Sequence of chain 1.I:
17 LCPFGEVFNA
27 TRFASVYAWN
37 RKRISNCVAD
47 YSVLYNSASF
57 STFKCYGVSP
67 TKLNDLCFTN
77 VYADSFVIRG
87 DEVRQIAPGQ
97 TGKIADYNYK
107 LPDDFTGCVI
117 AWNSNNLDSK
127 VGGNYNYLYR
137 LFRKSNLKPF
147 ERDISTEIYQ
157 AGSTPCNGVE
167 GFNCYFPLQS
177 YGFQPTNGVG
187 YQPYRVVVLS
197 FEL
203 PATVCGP

This protein binds this small molecule.
Small molecule (SMILES): CC(=O)N[C@H]1[C@H](O[C@H]2[C@H](O)[C@@H](NC(C)=O)CO[C@@H]2CO)O[C@H](CO)[C@@H](O)[C@@H]1O

Binding-site contacts:
Ligand atom C7 contacts residue GLY21 of chain 1.I at 4.5 Å.
Ligand atom O7 contacts residue ASN25 of chain 1.I at 3.5 Å (h-bond).
Ligand atom O6 contacts residue VAL49 of chain 1.I at 3.9 Å.
Ligand atom C2 contacts residue ASN25 of chain 1.I at 2.5 Å.
Ligand atom O7 contacts residue GLY21 of chain 1.I at 3.5 Å.
Ligand atom C8 contacts residue LEU50 of chain 1.I at 3.5 Å (hydrophobic).
Ligand atom C8 contacts residue VAL49 of chain 1.I at 3.8 Å (hydrophobic).
Ligand atom C8 contacts residue PHE24 of chain 1.I at 4.0 Å (hydrophobic).
Ligand atom C2 contacts residue VAL49 of chain 1.I at 4.4 Å (hydrophobic).
Ligand atom C8 contacts residue PHE20 of chain 1.I at 4.2 Å (hydrophobic).
Ligand atom O7 contacts residue VAL49 of chain 1.I at 3.6 Å.
Ligand atom C3 contacts residue VAL49 of chain 1.I at 4.5 Å (hydrophobic).
Ligand atom C3 contacts residue ASN25 of chain 1.I at 3.9 Å.
Ligand atom C1 contacts residue ASN25 of chain 1.I at 1.5 Å.
Ligand atom C5 contacts residue ASN25 of chain 1.I at 3.6 Å.
Ligand atom O7 contacts residue PHE20 of chain 1.I at 4.1 Å.
Ligand atom C7 contacts residue ASN25 of chain 1.I at 3.5 Å.
Ligand atom N2 contacts residue VAL49 of chain 1.I at 3.9 Å.
Ligand atom C7 contacts residue VAL49 of chain 1.I at 3.5 Å (hydrophobic).
Ligand atom O5 contacts residue ASN25 of chain 1.I at 2.3 Å (h-bond).
Ligand atom C4 contacts residue ASN25 of chain 1.I at 4.2 Å.
Ligand atom O3 contacts residue VAL49 of chain 1.I at 3.4 Å.
Ligand atom N2 contacts residue ASN25 of chain 1.I at 3.0 Å (h-bond).